Sequence of chain 2.A:
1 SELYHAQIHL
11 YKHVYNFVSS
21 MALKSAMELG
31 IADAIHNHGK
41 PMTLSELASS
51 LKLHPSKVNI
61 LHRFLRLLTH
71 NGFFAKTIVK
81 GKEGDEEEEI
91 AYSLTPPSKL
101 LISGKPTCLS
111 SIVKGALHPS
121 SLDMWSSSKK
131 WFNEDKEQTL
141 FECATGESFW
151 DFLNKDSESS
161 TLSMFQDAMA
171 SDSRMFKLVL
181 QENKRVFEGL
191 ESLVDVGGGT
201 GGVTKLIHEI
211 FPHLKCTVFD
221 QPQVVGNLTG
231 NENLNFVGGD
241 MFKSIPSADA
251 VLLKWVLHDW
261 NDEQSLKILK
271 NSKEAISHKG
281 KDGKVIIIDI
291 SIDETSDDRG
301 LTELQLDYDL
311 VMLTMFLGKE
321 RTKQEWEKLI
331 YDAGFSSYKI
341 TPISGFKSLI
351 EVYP

Binding-site contacts:
Ligand atom C14 contacts residue SER121 of chain 1.A at 3.3 Å.
Ligand atom C16 contacts residue PHE149 of chain 1.A at 3.4 Å (hydrophobic).
Ligand atom C16 contacts residue MET164 of chain 1.A at 3.5 Å (hydrophobic).
Ligand atom C7 contacts residue MET169 of chain 1.A at 3.8 Å (hydrophobic).
Ligand atom C3 contacts residue MET169 of chain 1.A at 3.8 Å (hydrophobic).
Ligand atom C15 contacts residue MET315 of chain 1.A at 3.7 Å (hydrophobic).
Ligand atom C2 contacts residue TYR308 of chain 1.A at 3.7 Å (hydrophobic).
Ligand atom C14 contacts residue GLY115 of chain 1.A at 3.5 Å.
Ligand atom C14 contacts residue PHE149 of chain 1.A at 3.9 Å (hydrophobic).
Ligand atom O6 contacts residue TYR308 of chain 1.A at 3.2 Å (h-bond).
Ligand atom C2 contacts residue MET169 of chain 1.A at 4.0 Å (hydrophobic).
Ligand atom C15 contacts residue SER121 of chain 1.A at 3.3 Å.
Ligand atom O1 contacts residue PHE316 of chain 1.A at 3.9 Å.
Ligand atom C12 contacts residue PHE165 of chain 1.A at 3.7 Å (hydrophobic).
Ligand atom C8 contacts residue TYR308 of chain 1.A at 3.6 Å (hydrophobic).
Ligand atom C16 contacts residue SER120 of chain 1.A at 3.4 Å.
Ligand atom O4 contacts residue PHE149 of chain 1.A at 3.2 Å.
Ligand atom C7 contacts residue TYR308 of chain 1.A at 3.3 Å (hydrophobic).
Ligand atom C12 contacts residue GLY115 of chain 1.A at 3.6 Å.
Ligand atom C15 contacts residue GLY115 of chain 1.A at 3.9 Å.
Ligand atom O3 contacts residue GLY115 of chain 1.A at 3.8 Å.
Ligand atom C9 contacts residue TYR308 of chain 1.A at 3.9 Å (hydrophobic).
Ligand atom C13 contacts residue GLY115 of chain 1.A at 3.5 Å.
Ligand atom C8 contacts residue MET169 of chain 1.A at 3.6 Å (hydrophobic).
Ligand atom O2 contacts residue MET169 of chain 1.A at 3.8 Å.
Ligand atom C13 contacts residue PHE165 of chain 1.A at 3.5 Å (hydrophobic).
Ligand atom C4 contacts residue TYR15 of chain 2.A at 3.8 Å (hydrophobic).
Ligand atom C17 contacts residue TYR308 of chain 1.A at 3.9 Å (hydrophobic).
Ligand atom O4 contacts residue SER120 of chain 1.A at 3.7 Å.
Ligand atom O3 contacts residue MET164 of chain 1.A at 3.2 Å.
Ligand atom O3 contacts residue PHE165 of chain 1.A at 3.5 Å.
Ligand atom C9 contacts residue MET169 of chain 1.A at 3.6 Å (hydrophobic).
Ligand atom O5 contacts residue TYR15 of chain 2.A at 3.3 Å (h-bond).
Ligand atom O4 contacts residue SER121 of chain 1.A at 3.0 Å (h-bond).
Ligand atom O1 contacts residue MET312 of chain 1.A at 3.6 Å.
Ligand atom O5 contacts residue ALA116 of chain 1.A at 3.5 Å.
Ligand atom C6 contacts residue MET169 of chain 1.A at 4.0 Å (hydrophobic).
Ligand atom O4 contacts residue GLY115 of chain 1.A at 3.8 Å.
Ligand atom C1 contacts residue MET312 of chain 1.A at 3.5 Å (hydrophobic).
Ligand atom C6 contacts residue TYR308 of chain 1.A at 3.4 Å (hydrophobic).

Sequence of chain 1.A:
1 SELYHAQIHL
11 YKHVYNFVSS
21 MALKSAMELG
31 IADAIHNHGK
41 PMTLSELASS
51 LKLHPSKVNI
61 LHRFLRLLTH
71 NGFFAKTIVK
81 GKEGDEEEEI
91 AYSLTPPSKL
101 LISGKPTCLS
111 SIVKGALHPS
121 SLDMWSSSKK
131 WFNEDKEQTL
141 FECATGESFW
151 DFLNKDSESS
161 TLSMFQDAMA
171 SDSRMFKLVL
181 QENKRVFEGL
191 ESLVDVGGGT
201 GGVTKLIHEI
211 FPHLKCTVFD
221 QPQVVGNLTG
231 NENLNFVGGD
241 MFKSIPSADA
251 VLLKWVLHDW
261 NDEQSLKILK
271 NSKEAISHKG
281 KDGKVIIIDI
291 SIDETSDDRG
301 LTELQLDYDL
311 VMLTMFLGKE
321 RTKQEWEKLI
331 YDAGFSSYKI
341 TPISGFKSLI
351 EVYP

A protein and the small-molecule ligand that binds it are described below.
Small molecule (SMILES): OCc1ccc2c(c1)OC[C@]1(O)c3cc4c(cc3O[C@H]21)OCO4